Sequence of chain 3.F:
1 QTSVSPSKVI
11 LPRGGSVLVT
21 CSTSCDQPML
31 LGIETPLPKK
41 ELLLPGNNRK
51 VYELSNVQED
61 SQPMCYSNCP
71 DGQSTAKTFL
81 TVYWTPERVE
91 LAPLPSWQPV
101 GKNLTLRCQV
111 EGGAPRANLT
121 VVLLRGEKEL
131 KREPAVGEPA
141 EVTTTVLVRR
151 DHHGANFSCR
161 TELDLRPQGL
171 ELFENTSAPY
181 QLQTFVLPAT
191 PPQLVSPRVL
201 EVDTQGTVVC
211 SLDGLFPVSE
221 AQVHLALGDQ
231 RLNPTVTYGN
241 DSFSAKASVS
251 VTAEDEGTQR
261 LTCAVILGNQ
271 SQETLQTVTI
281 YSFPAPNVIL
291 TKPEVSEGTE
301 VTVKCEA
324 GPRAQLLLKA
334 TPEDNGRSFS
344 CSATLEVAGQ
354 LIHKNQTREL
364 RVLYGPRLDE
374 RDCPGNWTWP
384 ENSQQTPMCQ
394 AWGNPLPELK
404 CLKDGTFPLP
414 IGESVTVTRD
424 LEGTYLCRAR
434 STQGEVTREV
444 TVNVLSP

Binding-site contacts:
Ligand atom O6 contacts residue ASN118 of chain 3.F at 4.0 Å.
Ligand atom C2 contacts residue ASN118 of chain 3.F at 2.7 Å.
Ligand atom C2 contacts residue ALA117 of chain 3.F at 4.0 Å (hydrophobic).
Ligand atom C4 contacts residue ASN118 of chain 3.F at 3.8 Å.
Ligand atom C5 contacts residue ALA117 of chain 3.F at 4.2 Å (hydrophobic).
Ligand atom C1 contacts residue GLN168 of chain 3.F at 4.0 Å.
Ligand atom C1 contacts residue ASN118 of chain 3.F at 1.6 Å.
Ligand atom O7 contacts residue ALA117 of chain 3.F at 4.5 Å.
Ligand atom O6 contacts residue ALA117 of chain 3.F at 2.3 Å.
Ligand atom O7 contacts residue ASN118 of chain 3.F at 3.5 Å (h-bond).
Ligand atom C3 contacts residue ASN118 of chain 3.F at 3.8 Å.
Ligand atom N2 contacts residue ASN118 of chain 3.F at 3.6 Å.
Ligand atom O5 contacts residue GLN168 of chain 3.F at 4.0 Å.
Ligand atom C8 contacts residue ASP164 of chain 3.F at 4.5 Å.
Ligand atom C7 contacts residue PRO167 of chain 3.F at 3.9 Å (hydrophobic).
Ligand atom C1 contacts residue PRO167 of chain 3.F at 4.4 Å (hydrophobic).
Ligand atom C8 contacts residue PRO167 of chain 3.F at 3.7 Å (hydrophobic).
Ligand atom C1 contacts residue ALA117 of chain 3.F at 3.9 Å (hydrophobic).
Ligand atom O5 contacts residue ASN118 of chain 3.F at 1.8 Å (h-bond).
Ligand atom C6 contacts residue ALA117 of chain 3.F at 3.6 Å (hydrophobic).
Ligand atom O5 contacts residue ALA117 of chain 3.F at 3.5 Å (h-bond).
Ligand atom C7 contacts residue ASN118 of chain 3.F at 3.9 Å.
Ligand atom C6 contacts residue ASN118 of chain 3.F at 4.0 Å.
Ligand atom N2 contacts residue PRO167 of chain 3.F at 4.0 Å.
Ligand atom C5 contacts residue ASN118 of chain 3.F at 3.2 Å.
Ligand atom C4 contacts residue ALA117 of chain 3.F at 4.2 Å (hydrophobic).
Ligand atom C5 contacts residue GLN168 of chain 3.F at 4.5 Å.

A small-molecule ligand and the protein it binds are described below.
Small molecule (SMILES): CC(=O)N[C@@H]1[C@@H](O)[C@H](O)[C@@H](CO)O[C@H]1O